A small-molecule ligand and the protein it binds are described below.
Small molecule (SMILES): COc1cc2ncnc(Nc3ccc(Oc4ccccc4)cc3C)c2cc1OC

Binding-site contacts:
Ligand atom C2 contacts residue ALA59 of chain 1.A at 3.6 Å (hydrophobic).
Ligand atom CAF contacts residue LEU110 of chain 1.A at 3.6 Å (hydrophobic).
Ligand atom CAW contacts residue ASP172 of chain 1.A at 3.8 Å.
Ligand atom NAK contacts residue VAL49 of chain 1.A at 3.8 Å.
Ligand atom C6 contacts residue PHE162 of chain 1.A at 3.7 Å (hydrophobic).
Ligand atom N1 contacts residue LEU110 of chain 1.A at 3.8 Å.
Ligand atom CAQ contacts residue THR108 of chain 1.A at 3.8 Å.
Ligand atom C4 contacts residue ALA59 of chain 1.A at 3.8 Å (hydrophobic).
Ligand atom N1 contacts residue CYS111 of chain 1.A at 3.1 Å (h-bond).
Ligand atom CAW contacts residue PHE94 of chain 1.A at 3.6 Å (hydrophobic).
Ligand atom C2 contacts residue CYS111 of chain 1.A at 3.8 Å (hydrophobic).
Ligand atom CBC contacts residue VAL49 of chain 1.A at 3.7 Å (hydrophobic).
Ligand atom CAQ contacts residue ARG61 of chain 1.A at 3.7 Å.
Ligand atom CAZ contacts residue ILE41 of chain 1.A at 3.8 Å (hydrophobic).
Ligand atom CAU contacts residue PHE173 of chain 1.A at 3.6 Å (hydrophobic).
Ligand atom CAV contacts residue ASP172 of chain 1.A at 3.8 Å.
Ligand atom N3 contacts residue ALA59 of chain 1.A at 3.6 Å.
Ligand atom CAP contacts residue ARG61 of chain 1.A at 3.5 Å.
Ligand atom N1 contacts residue SER109 of chain 1.A at 3.7 Å.
Ligand atom CBC contacts residue ALA59 of chain 1.A at 3.7 Å (hydrophobic).
Ligand atom OAY contacts residue ILE41 of chain 1.A at 3.8 Å.
Ligand atom CAT contacts residue ASP172 of chain 1.A at 3.6 Å.
Ligand atom CAW contacts residue THR171 of chain 1.A at 3.5 Å.
Ligand atom C6 contacts residue LEU110 of chain 1.A at 3.8 Å (hydrophobic).
Ligand atom OAR contacts residue ARG61 of chain 1.A at 3.2 Å (salt-bridge).
Ligand atom CAO contacts residue ARG61 of chain 1.A at 3.5 Å.
Ligand atom CAM contacts residue THR171 of chain 1.A at 3.5 Å.
Ligand atom CAN contacts residue THR171 of chain 1.A at 3.3 Å.
Ligand atom CAX contacts residue THR171 of chain 1.A at 3.3 Å.
Ligand atom CAG contacts residue PHE162 of chain 1.A at 3.8 Å (hydrophobic).
Ligand atom CAV contacts residue PHE94 of chain 1.A at 3.7 Å (hydrophobic).
Ligand atom CAU contacts residue ASP172 of chain 1.A at 3.7 Å.
Ligand atom CAC contacts residue VAL49 of chain 1.A at 3.8 Å (hydrophobic).
Ligand atom CBC contacts residue ARG61 of chain 1.A at 3.7 Å.
Ligand atom N3 contacts residue THR108 of chain 1.A at 3.5 Å.
Ligand atom CAF contacts residue PHE162 of chain 1.A at 3.6 Å (hydrophobic).
Ligand atom CBB contacts residue CYS111 of chain 1.A at 3.8 Å (hydrophobic).
Ligand atom C2 contacts residue SER109 of chain 1.A at 3.2 Å.
Ligand atom CAV contacts residue PHE173 of chain 1.A at 3.5 Å (hydrophobic).
Ligand atom CBC contacts residue THR108 of chain 1.A at 3.8 Å.

Sequence of chain 1.A:
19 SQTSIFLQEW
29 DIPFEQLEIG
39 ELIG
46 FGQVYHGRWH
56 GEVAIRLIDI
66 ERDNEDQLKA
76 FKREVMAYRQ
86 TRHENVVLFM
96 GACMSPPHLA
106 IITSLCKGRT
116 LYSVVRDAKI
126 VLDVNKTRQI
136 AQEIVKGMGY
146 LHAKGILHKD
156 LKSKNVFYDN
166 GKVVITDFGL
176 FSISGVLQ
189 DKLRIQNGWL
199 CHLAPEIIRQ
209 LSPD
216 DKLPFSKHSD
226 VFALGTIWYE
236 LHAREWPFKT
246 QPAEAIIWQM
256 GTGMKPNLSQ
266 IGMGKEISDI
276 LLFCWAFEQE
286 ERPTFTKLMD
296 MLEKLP